Binding-site contacts:
Ligand atom C8 contacts residue MET165 of chain 1.A at 3.8 Å (hydrophobic).
Ligand atom C12 contacts residue CYS145 of chain 1.A at 3.6 Å (hydrophobic).
Ligand atom C3 contacts residue GLN189 of chain 1.A at 3.5 Å.
Ligand atom C2 contacts residue DMS1 of chain 1.G at 3.6 Å.
Ligand atom C5 contacts residue ARG188 of chain 1.A at 3.5 Å.
Ligand atom O2 contacts residue DMS1 of chain 1.G at 3.5 Å.
Ligand atom C15 contacts residue GLU166 of chain 1.A at 3.7 Å.
Ligand atom N1 contacts residue HIS163 of chain 1.A at 2.7 Å (h-bond).
Ligand atom C12 contacts residue HIS163 of chain 1.A at 3.4 Å.
Ligand atom C18 contacts residue ASN142 of chain 1.A at 3.7 Å.
Ligand atom C8 contacts residue HIS164 of chain 1.A at 3.4 Å.
Ligand atom N1 contacts residue GLU166 of chain 1.A at 3.8 Å.
Ligand atom C5 contacts residue MET49 of chain 1.A at 3.8 Å (hydrophobic).
Ligand atom C16 contacts residue ASN142 of chain 1.A at 3.8 Å.
Ligand atom C16 contacts residue DMS1 of chain 1.G at 3.8 Å.
Ligand atom C13 contacts residue HIS163 of chain 1.A at 3.7 Å.
Ligand atom C5 contacts residue GLN189 of chain 1.A at 3.7 Å.
Ligand atom C15 contacts residue ASN142 of chain 1.A at 3.5 Å.
Ligand atom C15 contacts residue PHE140 of chain 1.A at 3.6 Å (hydrophobic).
Ligand atom CL contacts residue HIS41 of chain 1.A at 3.5 Å.
Ligand atom C13 contacts residue PHE140 of chain 1.A at 3.6 Å (hydrophobic).
Ligand atom C6 contacts residue MET165 of chain 1.A at 3.6 Å (hydrophobic).
Ligand atom C7 contacts residue MET165 of chain 1.A at 3.6 Å (hydrophobic).
Ligand atom C18 contacts residue DMS1 of chain 1.G at 3.8 Å.
Ligand atom O2 contacts residue MET165 of chain 1.A at 3.3 Å.
Ligand atom C6 contacts residue ARG188 of chain 1.A at 3.5 Å.
Ligand atom O2 contacts residue GLU166 of chain 1.A at 2.8 Å (salt-bridge).
Ligand atom C6 contacts residue MET49 of chain 1.A at 3.5 Å (hydrophobic).
Ligand atom C7 contacts residue MET49 of chain 1.A at 3.8 Å (hydrophobic).
Ligand atom C12 contacts residue GLU166 of chain 1.A at 3.6 Å.
Ligand atom C14 contacts residue GLU166 of chain 1.A at 3.8 Å.
Ligand atom CL contacts residue ASP187 of chain 1.A at 3.4 Å.
Ligand atom O1 contacts residue DMS1 of chain 1.E at 3.7 Å.
Ligand atom CL contacts residue HIS164 of chain 1.A at 3.6 Å.
Ligand atom O1 contacts residue GLN189 of chain 1.A at 3.2 Å.
Ligand atom C17 contacts residue DMS1 of chain 1.G at 3.6 Å.
Ligand atom CL contacts residue MET165 of chain 1.A at 3.5 Å.
Ligand atom C13 contacts residue LEU141 of chain 1.A at 3.7 Å (hydrophobic).
Ligand atom C15 contacts residue LEU141 of chain 1.A at 3.6 Å (hydrophobic).
Ligand atom C13 contacts residue GLU166 of chain 1.A at 3.7 Å.

This protein binds this small molecule.
Small molecule (SMILES): CO[C@@]1(C(=O)Nc2cncc3ccccc23)CCOc2ccc(Cl)cc21

Sequence of chain 1.A:
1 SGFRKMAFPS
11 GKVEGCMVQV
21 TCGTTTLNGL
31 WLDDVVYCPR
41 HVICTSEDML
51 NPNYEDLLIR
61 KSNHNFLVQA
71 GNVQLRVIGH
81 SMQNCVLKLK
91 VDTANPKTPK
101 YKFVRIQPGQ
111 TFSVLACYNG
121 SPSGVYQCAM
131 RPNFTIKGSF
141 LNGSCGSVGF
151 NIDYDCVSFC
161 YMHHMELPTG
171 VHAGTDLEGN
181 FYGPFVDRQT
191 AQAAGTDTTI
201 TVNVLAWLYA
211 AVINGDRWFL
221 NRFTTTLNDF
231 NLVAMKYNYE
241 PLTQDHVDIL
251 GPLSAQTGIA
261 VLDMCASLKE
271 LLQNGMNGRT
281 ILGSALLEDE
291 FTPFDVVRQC

Sequence of chain 1.B:
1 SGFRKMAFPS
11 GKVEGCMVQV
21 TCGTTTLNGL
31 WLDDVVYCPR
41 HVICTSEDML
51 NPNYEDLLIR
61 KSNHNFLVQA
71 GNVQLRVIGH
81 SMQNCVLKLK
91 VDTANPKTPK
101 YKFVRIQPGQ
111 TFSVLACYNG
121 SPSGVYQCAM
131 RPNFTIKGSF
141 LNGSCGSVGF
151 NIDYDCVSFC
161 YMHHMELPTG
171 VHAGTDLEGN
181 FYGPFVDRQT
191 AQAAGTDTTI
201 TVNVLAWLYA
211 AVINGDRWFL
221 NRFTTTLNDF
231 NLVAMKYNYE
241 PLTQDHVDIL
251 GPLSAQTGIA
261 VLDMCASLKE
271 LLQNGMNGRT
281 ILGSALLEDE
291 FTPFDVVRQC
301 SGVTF